Sequence of chain 1.A:
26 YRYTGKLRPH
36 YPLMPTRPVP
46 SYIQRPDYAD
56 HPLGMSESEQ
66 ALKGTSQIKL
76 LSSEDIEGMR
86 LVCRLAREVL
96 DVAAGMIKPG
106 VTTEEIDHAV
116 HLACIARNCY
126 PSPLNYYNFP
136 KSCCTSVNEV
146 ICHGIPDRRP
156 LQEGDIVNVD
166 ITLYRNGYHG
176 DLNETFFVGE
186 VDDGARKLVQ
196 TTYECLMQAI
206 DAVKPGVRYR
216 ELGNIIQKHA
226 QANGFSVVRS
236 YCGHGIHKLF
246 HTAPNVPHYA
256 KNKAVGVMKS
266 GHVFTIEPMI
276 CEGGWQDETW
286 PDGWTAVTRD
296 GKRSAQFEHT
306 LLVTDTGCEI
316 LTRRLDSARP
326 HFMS

Binding-site contacts:
Ligand atom N3 contacts residue TYR131 of chain 1.A at 3.5 Å.
Ligand atom C12 contacts residue CO1 of chain 1.E at 3.4 Å.
Ligand atom C3 contacts residue TRP289 of chain 1.A at 3.4 Å (hydrophobic).
Ligand atom C8 contacts residue HIS246 of chain 1.A at 3.3 Å.
Ligand atom C4 contacts residue TYR131 of chain 1.A at 3.3 Å (hydrophobic).
Ligand atom C13 contacts residue HIS246 of chain 1.A at 3.8 Å.
Ligand atom C1 contacts residue CYS139 of chain 1.A at 3.7 Å (hydrophobic).
Ligand atom C16 contacts residue THR247 of chain 1.A at 3.8 Å.
Ligand atom N4 contacts residue HIS246 of chain 1.A at 3.8 Å.
Ligand atom F2 contacts residue THR247 of chain 1.A at 3.1 Å.
Ligand atom C10 contacts residue TYR131 of chain 1.A at 3.7 Å (hydrophobic).
Ligand atom N5 contacts residue TYR131 of chain 1.A at 3.9 Å.
Ligand atom C5 contacts residue CO1 of chain 1.E at 3.0 Å.
Ligand atom C9 contacts residue CO1 of chain 1.E at 3.1 Å.
Ligand atom CL contacts residue HIS246 of chain 1.A at 3.7 Å.
Ligand atom C1 contacts residue CO1 of chain 1.E at 3.2 Å.
Ligand atom C6 contacts residue CO1 of chain 1.E at 3.0 Å.
Ligand atom C5 contacts residue HIS246 of chain 1.A at 3.8 Å.
Ligand atom C9 contacts residue HIS246 of chain 1.A at 3.1 Å.
Ligand atom C7 contacts residue HIS246 of chain 1.A at 3.5 Å.
Ligand atom C16 contacts residue HIS246 of chain 1.A at 3.4 Å.
Ligand atom N2 contacts residue CO1 of chain 1.E at 2.1 Å.
Ligand atom F3 contacts residue ALA248 of chain 1.A at 3.3 Å.
Ligand atom N1 contacts residue CO1 of chain 1.E at 2.2 Å.
Ligand atom C5 contacts residue HIS148 of chain 1.A at 3.4 Å.
Ligand atom C4 contacts residue TRP289 of chain 1.A at 3.2 Å (hydrophobic).
Ligand atom N1 contacts residue HIS148 of chain 1.A at 3.0 Å (h-bond).
Ligand atom F3 contacts residue THR247 of chain 1.A at 3.1 Å.
Ligand atom C17 contacts residue HIS246 of chain 1.A at 3.3 Å.
Ligand atom F1 contacts residue ASN250 of chain 1.A at 3.5 Å.
Ligand atom F2 contacts residue HIS239 of chain 1.A at 3.5 Å.
Ligand atom C6 contacts residue HIS148 of chain 1.A at 3.5 Å.
Ligand atom C18 contacts residue THR247 of chain 1.A at 3.7 Å.
Ligand atom N3 contacts residue HIS246 of chain 1.A at 3.3 Å.
Ligand atom N2 contacts residue HIS148 of chain 1.A at 3.1 Å (h-bond).
Ligand atom N2 contacts residue HIS246 of chain 1.A at 3.1 Å (h-bond).
Ligand atom C12 contacts residue HIS246 of chain 1.A at 3.7 Å.
Ligand atom C6 contacts residue HIS246 of chain 1.A at 3.3 Å.
Ligand atom C1 contacts residue HIS148 of chain 1.A at 3.7 Å.
Ligand atom C3 contacts residue TYR131 of chain 1.A at 3.6 Å (hydrophobic).

The small molecule below binds the protein below.
Small molecule (SMILES): Cc1nc(-c2ccccn2)nc(NCCNc2ccc(C(F)(F)F)cn2)c1Cl